Binding-site contacts:
Ligand atom C1 contacts residue TYR82 of chain 1.A at 3.1 Å (hydrophobic).
Ligand atom S contacts residue VAL55 of chain 1.A at 3.9 Å.
Ligand atom S3 contacts residue TRP59 of chain 1.A at 4.0 Å.
Ligand atom S3 contacts residue PHE46 of chain 1.A at 4.3 Å.
Ligand atom S contacts residue TRP59 of chain 1.A at 4.1 Å.
Ligand atom S3 contacts residue ASP37 of chain 1.A at 4.3 Å.
Ligand atom C4 contacts residue PHE46 of chain 1.A at 3.5 Å (hydrophobic).
Ligand atom C4 contacts residue ASP37 of chain 1.A at 4.3 Å.
Ligand atom S contacts residue TYR82 of chain 1.A at 4.1 Å.
Ligand atom C1 contacts residue TRP59 of chain 1.A at 4.5 Å (hydrophobic).
Ligand atom C4 contacts residue TYR26 of chain 1.A at 3.0 Å (hydrophobic).
Ligand atom C2 contacts residue TYR82 of chain 1.A at 4.4 Å (hydrophobic).
Ligand atom S3 contacts residue TYR26 of chain 1.A at 3.4 Å (h-bond).
Ligand atom C1 contacts residue PHE99 of chain 1.A at 3.7 Å (hydrophobic).
Ligand atom O contacts residue ILE56 of chain 1.A at 2.9 Å (h-bond).
Ligand atom C1 contacts residue ILE56 of chain 1.A at 4.3 Å (hydrophobic).
Ligand atom C2 contacts residue VAL55 of chain 1.A at 4.4 Å (hydrophobic).
Ligand atom O contacts residue VAL55 of chain 1.A at 3.1 Å.
Ligand atom S contacts residue ILE56 of chain 1.A at 4.1 Å.
Ligand atom O contacts residue TYR82 of chain 1.A at 3.8 Å.

Sequence of chain 1.A:
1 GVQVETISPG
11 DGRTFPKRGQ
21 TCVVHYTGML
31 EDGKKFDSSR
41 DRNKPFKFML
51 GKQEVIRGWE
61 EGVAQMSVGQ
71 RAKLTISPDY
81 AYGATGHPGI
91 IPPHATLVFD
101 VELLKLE

This small molecule binds to this protein.
Small molecule (SMILES): CSC[S@](C)=O